A small-molecule ligand and the protein it binds are described below.
Small molecule (SMILES): CC(=O)N[C@@H]1[C@@H](O)[C@H](O)[C@@H](CO)O[C@H]1O

Sequence of chain 2.B:
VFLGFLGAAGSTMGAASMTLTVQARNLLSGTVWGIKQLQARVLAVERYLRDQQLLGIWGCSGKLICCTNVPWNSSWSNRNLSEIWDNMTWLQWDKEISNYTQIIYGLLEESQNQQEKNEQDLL

Sequence of chain 2.F:
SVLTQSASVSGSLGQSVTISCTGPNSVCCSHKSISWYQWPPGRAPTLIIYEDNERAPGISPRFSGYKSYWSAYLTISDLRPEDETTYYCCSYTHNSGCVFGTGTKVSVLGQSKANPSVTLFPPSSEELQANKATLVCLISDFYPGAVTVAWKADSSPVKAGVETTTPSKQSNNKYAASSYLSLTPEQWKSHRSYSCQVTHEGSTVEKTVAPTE

Binding-site contacts:
Ligand atom O3 contacts residue ASN54 of chain 2.F at 4.1 Å.
Ligand atom O7 contacts residue ASN107 of chain 2.B at 3.5 Å (h-bond).
Ligand atom C5 contacts residue GLU55 of chain 2.F at 4.1 Å.
Ligand atom C1 contacts residue ASN107 of chain 2.B at 1.4 Å.
Ligand atom O3 contacts residue ARG56 of chain 2.F at 3.6 Å.
Ligand atom C3 contacts residue ARG56 of chain 2.F at 4.5 Å.
Ligand atom O5 contacts residue ASN107 of chain 2.B at 2.4 Å (h-bond).
Ligand atom O4 contacts residue ASN54 of chain 2.F at 3.9 Å.
Ligand atom C4 contacts residue GLU55 of chain 2.F at 3.8 Å.
Ligand atom C7 contacts residue ARG56 of chain 2.F at 3.6 Å.
Ligand atom C5 contacts residue ASN107 of chain 2.B at 3.7 Å.
Ligand atom C8 contacts residue ASN107 of chain 2.B at 4.4 Å.
Ligand atom O5 contacts residue GLU55 of chain 2.F at 4.2 Å.
Ligand atom C2 contacts residue ARG56 of chain 2.F at 4.4 Å.
Ligand atom O4 contacts residue GLU55 of chain 2.F at 4.2 Å.
Ligand atom C3 contacts residue GLU55 of chain 2.F at 4.5 Å.
Ligand atom C8 contacts residue ARG56 of chain 2.F at 3.2 Å.
Ligand atom O7 contacts residue ARG56 of chain 2.F at 3.2 Å (salt-bridge).
Ligand atom O3 contacts residue GLU55 of chain 2.F at 4.0 Å.
Ligand atom C6 contacts residue GLU55 of chain 2.F at 3.5 Å.
Ligand atom O7 contacts residue ALA57 of chain 2.F at 4.1 Å.
Ligand atom O7 contacts residue GLU110 of chain 2.B at 4.3 Å.
Ligand atom C7 contacts residue ASN107 of chain 2.B at 3.3 Å.
Ligand atom N2 contacts residue ASN107 of chain 2.B at 2.9 Å (h-bond).
Ligand atom C4 contacts residue ASN107 of chain 2.B at 4.2 Å.
Ligand atom C4 contacts residue ASN54 of chain 2.F at 4.4 Å.
Ligand atom N2 contacts residue ARG56 of chain 2.F at 3.7 Å.
Ligand atom O6 contacts residue GLU55 of chain 2.F at 4.1 Å.
Ligand atom C2 contacts residue ASN107 of chain 2.B at 2.4 Å.
Ligand atom C3 contacts residue ASN107 of chain 2.B at 3.8 Å.